This protein binds this small molecule.
Small molecule (SMILES): COc1ccc2c(c1)c(CC(=O)O)c(C)n2C(=O)c1ccc(Cl)cc1

Sequence of chain 1.A:
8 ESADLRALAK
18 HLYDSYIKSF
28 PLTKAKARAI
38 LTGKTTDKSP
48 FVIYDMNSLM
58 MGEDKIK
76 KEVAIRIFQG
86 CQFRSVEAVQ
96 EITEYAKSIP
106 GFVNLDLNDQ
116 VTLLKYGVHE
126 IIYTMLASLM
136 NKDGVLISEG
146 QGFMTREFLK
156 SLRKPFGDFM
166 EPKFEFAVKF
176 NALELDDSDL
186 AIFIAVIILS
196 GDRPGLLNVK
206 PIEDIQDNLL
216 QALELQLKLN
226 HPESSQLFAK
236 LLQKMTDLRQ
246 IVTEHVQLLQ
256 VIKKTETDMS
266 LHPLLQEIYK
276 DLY

Binding-site contacts:
Ligand atom C6 contacts residue IMN1 of chain 1.D at 3.5 Å.
Ligand atom C10 contacts residue PHE164 of chain 1.A at 3.9 Å (hydrophobic).
Ligand atom C16 contacts residue LEU266 of chain 1.A at 3.7 Å (hydrophobic).
Ligand atom C18 contacts residue HIS124 of chain 1.A at 3.4 Å.
Ligand atom O contacts residue TYR128 of chain 1.A at 3.3 Å.
Ligand atom C1 contacts residue CYS86 of chain 1.A at 3.9 Å (hydrophobic).
Ligand atom CL contacts residue LEU157 of chain 1.A at 3.5 Å.
Ligand atom O2 contacts residue TYR274 of chain 1.A at 3.5 Å (h-bond).
Ligand atom C2 contacts residue HIS250 of chain 1.A at 3.8 Å.
Ligand atom C13 contacts residue PHE164 of chain 1.A at 3.6 Å (hydrophobic).
Ligand atom O3 contacts residue TYR274 of chain 1.A at 2.6 Å (h-bond).
Ligand atom CL contacts residue PHE161 of chain 1.A at 3.0 Å.
Ligand atom C18 contacts residue HIS250 of chain 1.A at 3.6 Å.
Ligand atom C4 contacts residue MET165 of chain 1.A at 3.7 Å (hydrophobic).
Ligand atom O2 contacts residue SER90 of chain 1.A at 3.1 Å (h-bond).
Ligand atom C17 contacts residue SER90 of chain 1.A at 3.4 Å.
Ligand atom C17 contacts residue LEU270 of chain 1.A at 3.6 Å (hydrophobic).
Ligand atom C6 contacts residue SER90 of chain 1.A at 3.8 Å.
Ligand atom C2 contacts residue SER90 of chain 1.A at 3.5 Å.
Ligand atom C5 contacts residue CYS86 of chain 1.A at 3.6 Å (hydrophobic).
Ligand atom O3 contacts residue HIS124 of chain 1.A at 3.5 Å (h-bond).
Ligand atom C6 contacts residue ILE127 of chain 1.A at 3.8 Å (hydrophobic).
Ligand atom C18 contacts residue TYR274 of chain 1.A at 3.4 Å (hydrophobic).
Ligand atom C contacts residue HIS250 of chain 1.A at 3.6 Å.
Ligand atom C7 contacts residue HIS250 of chain 1.A at 3.9 Å.
Ligand atom O3 contacts residue HIS250 of chain 1.A at 2.5 Å (h-bond).
Ligand atom C11 contacts residue PHE164 of chain 1.A at 3.3 Å (hydrophobic).
Ligand atom C13 contacts residue PHE161 of chain 1.A at 3.7 Å (hydrophobic).
Ligand atom C12 contacts residue PHE161 of chain 1.A at 3.5 Å (hydrophobic).
Ligand atom C5 contacts residue HIS250 of chain 1.A at 3.8 Å.
Ligand atom C15 contacts residue CYS86 of chain 1.A at 3.6 Å (hydrophobic).
Ligand atom N contacts residue CYS86 of chain 1.A at 3.9 Å.
Ligand atom C18 contacts residue SER90 of chain 1.A at 3.6 Å.
Ligand atom C9 contacts residue PHE83 of chain 1.A at 3.9 Å (hydrophobic).
Ligand atom C contacts residue CYS86 of chain 1.A at 3.6 Å (hydrophobic).
Ligand atom O2 contacts residue HIS124 of chain 1.A at 2.5 Å (h-bond).
Ligand atom C1 contacts residue HIS250 of chain 1.A at 3.6 Å.
Ligand atom O1 contacts residue PHE83 of chain 1.A at 2.9 Å.
Ligand atom C12 contacts residue PHE164 of chain 1.A at 3.3 Å (hydrophobic).
Ligand atom O3 contacts residue LEU254 of chain 1.A at 3.9 Å.